Binding-site contacts:
Ligand atom C4 contacts residue ASP168 of chain 5.A at 3.5 Å.
Ligand atom C12 contacts residue ASP168 of chain 5.A at 4.0 Å.
Ligand atom C6 contacts residue ASN36 of chain 5.A at 3.8 Å.
Ligand atom O1 contacts residue MET99 of chain 5.A at 3.3 Å.
Ligand atom C15 contacts residue VAL79 of chain 5.A at 4.0 Å (hydrophobic).
Ligand atom C15 contacts residue GLU100 of chain 5.A at 3.5 Å.
Ligand atom C6 contacts residue GLY37 of chain 5.A at 3.9 Å.
Ligand atom C8 contacts residue LEU33 of chain 5.A at 3.7 Å (hydrophobic).
Ligand atom C17 contacts residue LEU154 of chain 5.A at 4.0 Å (hydrophobic).
Ligand atom C11 contacts residue THR167 of chain 5.A at 3.8 Å.
Ligand atom C6 contacts residue LYS54 of chain 5.A at 4.0 Å.
Ligand atom C7 contacts residue VAL39 of chain 5.A at 3.9 Å (hydrophobic).
Ligand atom O2 contacts residue ASP168 of chain 5.A at 3.2 Å.
Ligand atom N3 contacts residue CYS101 of chain 5.A at 3.8 Å.
Ligand atom C15 contacts residue ALA52 of chain 5.A at 3.8 Å (hydrophobic).
Ligand atom C1 contacts residue LEU33 of chain 5.A at 4.0 Å (hydrophobic).
Ligand atom O1 contacts residue THR167 of chain 5.A at 3.8 Å.
Ligand atom N3 contacts residue ALA52 of chain 5.A at 3.5 Å.
Ligand atom C7 contacts residue GLY37 of chain 5.A at 3.7 Å.
Ligand atom C2 contacts residue ASN152 of chain 5.A at 4.0 Å.
Ligand atom C4 contacts residue LYS54 of chain 5.A at 3.9 Å.
Ligand atom C15 contacts residue LEU102 of chain 5.A at 3.8 Å (hydrophobic).
Ligand atom C16 contacts residue ALA52 of chain 5.A at 3.9 Å (hydrophobic).
Ligand atom C5 contacts residue ASN36 of chain 5.A at 3.5 Å.
Ligand atom C1 contacts residue ASN152 of chain 5.A at 3.8 Å.
Ligand atom O2 contacts residue LYS54 of chain 5.A at 3.0 Å (salt-bridge).
Ligand atom C10 contacts residue VAL39 of chain 5.A at 4.0 Å (hydrophobic).
Ligand atom C12 contacts residue LYS54 of chain 5.A at 4.1 Å.
Ligand atom C16 contacts residue LEU102 of chain 5.A at 3.5 Å (hydrophobic).
Ligand atom C14 contacts residue THR167 of chain 5.A at 4.0 Å.
Ligand atom C8 contacts residue VAL39 of chain 5.A at 3.8 Å (hydrophobic).
Ligand atom C1 contacts residue GLU151 of chain 5.A at 3.6 Å.
Ligand atom C2 contacts residue ASP168 of chain 5.A at 3.8 Å.
Ligand atom C13 contacts residue LEU154 of chain 5.A at 3.8 Å (hydrophobic).
Ligand atom N3 contacts residue GLU100 of chain 5.A at 3.4 Å (salt-bridge).
Ligand atom C7 contacts residue LEU33 of chain 5.A at 3.7 Å (hydrophobic).
Ligand atom C7 contacts residue GLY34 of chain 5.A at 3.7 Å.
Ligand atom N2 contacts residue LEU154 of chain 5.A at 3.9 Å.
Ligand atom C5 contacts residue LYS54 of chain 5.A at 3.5 Å.
Ligand atom N3 contacts residue LEU102 of chain 5.A at 2.9 Å (h-bond).

Sequence of chain 5.A:
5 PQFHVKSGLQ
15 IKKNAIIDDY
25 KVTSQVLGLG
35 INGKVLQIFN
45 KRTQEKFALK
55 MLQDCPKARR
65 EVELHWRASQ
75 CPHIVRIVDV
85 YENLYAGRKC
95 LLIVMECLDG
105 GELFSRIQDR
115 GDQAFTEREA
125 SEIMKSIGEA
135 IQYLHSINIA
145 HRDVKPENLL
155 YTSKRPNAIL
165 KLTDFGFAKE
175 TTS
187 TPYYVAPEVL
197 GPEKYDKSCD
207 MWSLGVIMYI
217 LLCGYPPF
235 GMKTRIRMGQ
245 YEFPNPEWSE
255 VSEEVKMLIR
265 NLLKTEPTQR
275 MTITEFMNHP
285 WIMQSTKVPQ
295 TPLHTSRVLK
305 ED

A protein and the small-molecule ligand that binds it are described below.
Small molecule (SMILES): C[C@@H](Nc1c(Nc2ccncc2)c(=O)c1=O)c1ccccc1